The protein below binds the small molecule below.
Small molecule (SMILES): Nc1ncnc2c1ncn2[C@@H]1O[C@H](CO[P](=O)(O)OC(=O)[C@@H](N)Cc2c[nH]c3ccccc23)[C@@H](O)[C@H]1O

Sequence of chain 1.A:
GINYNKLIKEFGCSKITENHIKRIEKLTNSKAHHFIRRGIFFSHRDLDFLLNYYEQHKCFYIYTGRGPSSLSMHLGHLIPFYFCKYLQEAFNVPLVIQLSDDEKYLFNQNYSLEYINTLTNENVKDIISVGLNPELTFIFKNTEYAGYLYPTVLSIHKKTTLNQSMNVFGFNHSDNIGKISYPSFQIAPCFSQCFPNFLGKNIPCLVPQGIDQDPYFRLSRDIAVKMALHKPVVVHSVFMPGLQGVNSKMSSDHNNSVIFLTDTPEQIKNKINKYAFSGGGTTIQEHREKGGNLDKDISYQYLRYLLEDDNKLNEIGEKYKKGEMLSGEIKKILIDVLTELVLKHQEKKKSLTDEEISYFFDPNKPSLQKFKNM

Binding-site contacts:
Ligand atom N7 contacts residue LYS269 of chain 1.A at 3.3 Å.
Ligand atom CH2 contacts residue GLY85 of chain 1.A at 3.5 Å.
Ligand atom O2' contacts residue ASP232 of chain 1.A at 2.6 Å (salt-bridge).
Ligand atom CD1 contacts residue GLN118 of chain 1.A at 3.1 Å.
Ligand atom O3' contacts residue GLY230 of chain 1.A at 3.4 Å (h-bond).
Ligand atom CD2 contacts residue GLY85 of chain 1.A at 3.4 Å.
Ligand atom CZ2 contacts residue PHE237 of chain 1.A at 3.5 Å (hydrophobic).
Ligand atom CE3 contacts residue GLY85 of chain 1.A at 3.4 Å.
Ligand atom CG contacts residue GLY85 of chain 1.A at 3.5 Å.
Ligand atom O contacts residue GLY87 of chain 1.A at 3.5 Å.
Ligand atom NE1 contacts residue GLN118 of chain 1.A at 2.9 Å (h-bond).
Ligand atom CB contacts residue GLY87 of chain 1.A at 3.4 Å.
Ligand atom NH3 contacts residue GLU123 of chain 1.A at 2.8 Å (salt-bridge).
Ligand atom C2 contacts residue GLY96 of chain 1.A at 3.4 Å.
Ligand atom CE2 contacts residue GLY85 of chain 1.A at 3.5 Å.
Ligand atom N3 contacts residue GLY96 of chain 1.A at 3.2 Å (h-bond).
Ligand atom C contacts residue GLY87 of chain 1.A at 3.6 Å.
Ligand atom N1 contacts residue MET260 of chain 1.A at 2.8 Å (h-bond).
Ligand atom NH3 contacts residue GLN206 of chain 1.A at 2.8 Å (h-bond).
Ligand atom O1P contacts residue GLY87 of chain 1.A at 2.7 Å (h-bond).
Ligand atom CD1 contacts residue GLN206 of chain 1.A at 3.2 Å.
Ligand atom CZ3 contacts residue GLY85 of chain 1.A at 3.6 Å.
Ligand atom NE1 contacts residue GLN206 of chain 1.A at 3.4 Å.
Ligand atom N1 contacts residue PHE259 of chain 1.A at 3.5 Å.
Ligand atom CA contacts residue GLN233 of chain 1.A at 3.3 Å.
Ligand atom O contacts residue GLU123 of chain 1.A at 3.5 Å (salt-bridge).
Ligand atom NE1 contacts residue TYR83 of chain 1.A at 3.0 Å (h-bond).
Ligand atom C4 contacts residue GLY96 of chain 1.A at 3.3 Å.
Ligand atom N6 contacts residue MET270 of chain 1.A at 3.4 Å (h-bond).
Ligand atom NH3 contacts residue GLN233 of chain 1.A at 3.4 Å (h-bond).
Ligand atom CG contacts residue GLN206 of chain 1.A at 3.5 Å.
Ligand atom N6 contacts residue MET260 of chain 1.A at 3.0 Å (h-bond).
Ligand atom O4' contacts residue PRO100 of chain 1.A at 3.5 Å.
Ligand atom C2 contacts residue MET260 of chain 1.A at 3.6 Å (hydrophobic).
Ligand atom CZ2 contacts residue GLY85 of chain 1.A at 3.5 Å.
Ligand atom N6 contacts residue LYS269 of chain 1.A at 3.5 Å.
Ligand atom O2' contacts residue GLY230 of chain 1.A at 2.9 Å (h-bond).
Ligand atom C5' contacts residue GLY85 of chain 1.A at 3.6 Å.
Ligand atom O1P contacts residue ARG86 of chain 1.A at 3.0 Å (salt-bridge).
Ligand atom O contacts residue LYS124 of chain 1.A at 3.4 Å.